Sequence of chain 31.E:
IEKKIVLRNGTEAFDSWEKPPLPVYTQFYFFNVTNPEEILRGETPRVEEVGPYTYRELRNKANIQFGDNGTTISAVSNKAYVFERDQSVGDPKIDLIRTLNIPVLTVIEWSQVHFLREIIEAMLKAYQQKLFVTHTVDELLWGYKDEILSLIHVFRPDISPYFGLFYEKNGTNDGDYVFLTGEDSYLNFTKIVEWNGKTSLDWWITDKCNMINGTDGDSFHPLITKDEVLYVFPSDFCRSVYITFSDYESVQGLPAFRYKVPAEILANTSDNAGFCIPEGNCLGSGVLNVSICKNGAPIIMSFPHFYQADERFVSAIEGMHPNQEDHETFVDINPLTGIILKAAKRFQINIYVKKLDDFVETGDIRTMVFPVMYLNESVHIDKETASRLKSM

This protein binds this small molecule.
Small molecule (SMILES): CC(=O)N[C@@H]1[C@@H](O)[C@H](O)[C@@H](CO)O[C@H]1O

Binding-site contacts:
Ligand atom C8 contacts residue VAL205 of chain 31.E at 3.7 Å (hydrophobic).
Ligand atom C1 contacts residue LEU192 of chain 31.E at 3.9 Å (hydrophobic).
Ligand atom N2 contacts residue LEU192 of chain 31.E at 3.5 Å.
Ligand atom O5 contacts residue SER197 of chain 31.E at 4.0 Å.
Ligand atom O5 contacts residue ASN200 of chain 31.E at 2.5 Å (h-bond).
Ligand atom C6 contacts residue ASN200 of chain 31.E at 3.3 Å.
Ligand atom C5 contacts residue ASN200 of chain 31.E at 3.3 Å.
Ligand atom C2 contacts residue ASN200 of chain 31.E at 2.5 Å.
Ligand atom C2 contacts residue LEU192 of chain 31.E at 4.3 Å (hydrophobic).
Ligand atom C3 contacts residue ASN200 of chain 31.E at 3.7 Å.
Ligand atom N2 contacts residue ASN200 of chain 31.E at 3.3 Å (h-bond).
Ligand atom O7 contacts residue LYS203 of chain 31.E at 4.0 Å.
Ligand atom O7 contacts residue ASN200 of chain 31.E at 3.3 Å (h-bond).
Ligand atom C7 contacts residue LEU192 of chain 31.E at 3.8 Å (hydrophobic).
Ligand atom O6 contacts residue ASN200 of chain 31.E at 3.0 Å (h-bond).
Ligand atom C6 contacts residue LEU199 of chain 31.E at 4.1 Å (hydrophobic).
Ligand atom C7 contacts residue ASN200 of chain 31.E at 3.6 Å.
Ligand atom C6 contacts residue SER197 of chain 31.E at 4.3 Å.
Ligand atom C8 contacts residue LEU192 of chain 31.E at 3.7 Å (hydrophobic).
Ligand atom C4 contacts residue ASN200 of chain 31.E at 3.8 Å.
Ligand atom C5 contacts residue SER197 of chain 31.E at 4.2 Å.
Ligand atom C1 contacts residue ASN200 of chain 31.E at 1.4 Å.